Sequence of chain 1.J:
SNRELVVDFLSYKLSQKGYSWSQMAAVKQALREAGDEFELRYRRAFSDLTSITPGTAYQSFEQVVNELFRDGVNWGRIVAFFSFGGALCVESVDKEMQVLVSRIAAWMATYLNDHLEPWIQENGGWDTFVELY

The small molecule below binds the protein below.
Small molecule (SMILES): Cc1ccc(CN(C(=O)N[C@@H](CS(=O)(=O)CC23CC4CC(CC(C4)C2)C3)C(=O)O)C(=O)c2ccc(-c3ccccc3)cc2)cc1

Binding-site contacts:
Ligand atom C7 contacts residue PHE46 of chain 1.J at 4.0 Å (hydrophobic).
Ligand atom C3 contacts residue ALA91 of chain 1.J at 3.5 Å (hydrophobic).
Ligand atom C3 contacts residue PHE46 of chain 1.J at 3.4 Å (hydrophobic).
Ligand atom O3 contacts residue GLY87 of chain 1.J at 3.3 Å (h-bond).
Ligand atom C20 contacts residue ALA42 of chain 1.J at 3.3 Å (hydrophobic).
Ligand atom C15 contacts residue ARG49 of chain 1.J at 4.0 Å.
Ligand atom C18 contacts residue PHE46 of chain 1.J at 3.9 Å (hydrophobic).
Ligand atom C2 contacts residue ALA91 of chain 1.J at 4.0 Å (hydrophobic).
Ligand atom C2 contacts residue GLY87 of chain 1.J at 3.4 Å.
Ligand atom C32 contacts residue TYR144 of chain 1.J at 4.0 Å (hydrophobic).
Ligand atom C18 contacts residue GLY87 of chain 1.J at 4.0 Å.
Ligand atom C29 contacts residue GLY87 of chain 1.J at 3.8 Å.
Ligand atom C10 contacts residue ALA53 of chain 1.J at 3.7 Å (hydrophobic).
Ligand atom C19 contacts residue PHE46 of chain 1.J at 3.7 Å (hydrophobic).
Ligand atom C9 contacts residue PHE54 of chain 1.J at 3.5 Å (hydrophobic).
Ligand atom C20 contacts residue TYR144 of chain 1.J at 4.0 Å (hydrophobic).
Ligand atom C4 contacts residue PHE46 of chain 1.J at 3.7 Å (hydrophobic).
Ligand atom O contacts residue ARG88 of chain 1.J at 3.6 Å.
Ligand atom C16 contacts residue GLU45 of chain 1.J at 3.6 Å.
Ligand atom O contacts residue ASN85 of chain 1.J at 3.3 Å (h-bond).
Ligand atom C8 contacts residue PHE46 of chain 1.J at 3.5 Å (hydrophobic).
Ligand atom C20 contacts residue GLU45 of chain 1.J at 3.9 Å.
Ligand atom C14 contacts residue TYR50 of chain 1.J at 3.8 Å (hydrophobic).
Ligand atom C2 contacts residue PHE46 of chain 1.J at 3.9 Å (hydrophobic).
Ligand atom C34 contacts residue LEU143 of chain 1.J at 3.9 Å (hydrophobic).
Ligand atom C30 contacts residue GLY87 of chain 1.J at 4.0 Å.
Ligand atom C19 contacts residue GLY87 of chain 1.J at 3.7 Å.
Ligand atom C29 contacts residue TRP86 of chain 1.J at 3.7 Å (hydrophobic).
Ligand atom C28 contacts residue TRP86 of chain 1.J at 3.8 Å (hydrophobic).
Ligand atom C contacts residue GLY87 of chain 1.J at 4.0 Å.
Ligand atom C15 contacts residue TYR50 of chain 1.J at 3.9 Å (hydrophobic).
Ligand atom C31 contacts residue GLY87 of chain 1.J at 3.7 Å.
Ligand atom C2 contacts residue ARG88 of chain 1.J at 4.0 Å.
Ligand atom C29 contacts residue PHE140 of chain 1.J at 4.0 Å (hydrophobic).
Ligand atom C9 contacts residue ALA53 of chain 1.J at 3.6 Å (hydrophobic).
Ligand atom C18 contacts residue VAL90 of chain 1.J at 3.8 Å (hydrophobic).
Ligand atom O3 contacts residue ASN85 of chain 1.J at 3.3 Å (h-bond).
Ligand atom C13 contacts residue TYR50 of chain 1.J at 3.4 Å (hydrophobic).
Ligand atom C10 contacts residue LEU57 of chain 1.J at 3.9 Å (hydrophobic).
Ligand atom O contacts residue GLY87 of chain 1.J at 3.5 Å.